Binding-site contacts:
Ligand atom C10 contacts residue PRO104 of chain 1.A at 3.8 Å (hydrophobic).
Ligand atom C6A contacts residue PRO104 of chain 1.A at 3.8 Å (hydrophobic).
Ligand atom O3 contacts residue ASN81 of chain 1.A at 2.8 Å (h-bond).
Ligand atom C11 contacts residue NI1 of chain 1.B at 3.0 Å.
Ligand atom C4' contacts residue ASN81 of chain 1.A at 3.0 Å.
Ligand atom O2' contacts residue GLN115 of chain 1.A at 3.3 Å (h-bond).
Ligand atom O3 contacts residue GLN115 of chain 1.A at 3.0 Å (h-bond).
Ligand atom O2' contacts residue SER66 of chain 1.A at 3.4 Å.
Ligand atom O10 contacts residue THR102 of chain 1.A at 3.8 Å.
Ligand atom O6 contacts residue VAL112 of chain 1.A at 3.2 Å.
Ligand atom O2' contacts residue HIS63 of chain 1.A at 3.2 Å (h-bond).
Ligand atom C5 contacts residue GLN115 of chain 1.A at 3.8 Å.
Ligand atom C5B contacts residue NI1 of chain 1.B at 3.3 Å.
Ligand atom C9 contacts residue MET176 of chain 2.A at 3.8 Å (hydrophobic).
Ligand atom C4A contacts residue SER137 of chain 1.A at 3.6 Å.
Ligand atom O10 contacts residue ARG103 of chain 1.A at 3.4 Å.
Ligand atom O6 contacts residue PRO104 of chain 1.A at 3.8 Å.
Ligand atom C4D contacts residue SER137 of chain 1.A at 3.8 Å.
Ligand atom C3 contacts residue HIS63 of chain 1.A at 3.8 Å.
Ligand atom O11 contacts residue NI1 of chain 1.B at 2.0 Å (h-bond).
Ligand atom C4 contacts residue ASN81 of chain 1.A at 3.7 Å.
Ligand atom C6B contacts residue PRO104 of chain 1.A at 3.8 Å (hydrophobic).
Ligand atom CL7 contacts residue LEU169 of chain 2.A at 3.8 Å.
Ligand atom O4B contacts residue PHE85 of chain 1.A at 3.3 Å.
Ligand atom C4D contacts residue ASN81 of chain 1.A at 3.2 Å.
Ligand atom C6' contacts residue ILE133 of chain 1.A at 3.4 Å (hydrophobic).
Ligand atom O12 contacts residue HIS99 of chain 1.A at 2.8 Å (h-bond).
Ligand atom O12 contacts residue NI1 of chain 1.B at 2.0 Å (h-bond).
Ligand atom C9 contacts residue ARG103 of chain 1.A at 3.6 Å.
Ligand atom O1 contacts residue VAL112 of chain 1.A at 3.7 Å.
Ligand atom N4 contacts residue ASN81 of chain 1.A at 2.6 Å (h-bond).
Ligand atom C2' contacts residue HIS63 of chain 1.A at 3.8 Å.
Ligand atom C12 contacts residue NI1 of chain 1.B at 2.9 Å.
Ligand atom O3 contacts residue HIS63 of chain 1.A at 2.8 Å (h-bond).
Ligand atom C4 contacts residue GLN115 of chain 1.A at 3.6 Å.
Ligand atom C3 contacts residue GLN115 of chain 1.A at 3.5 Å.
Ligand atom CL7 contacts residue LEU130 of chain 1.A at 3.9 Å.
Ligand atom C4D contacts residue PHE85 of chain 1.A at 3.5 Å (hydrophobic).
Ligand atom C4' contacts residue SER137 of chain 1.A at 3.1 Å.
Ligand atom C2' contacts residue GLN115 of chain 1.A at 3.9 Å.

Sequence of chain 2.A:
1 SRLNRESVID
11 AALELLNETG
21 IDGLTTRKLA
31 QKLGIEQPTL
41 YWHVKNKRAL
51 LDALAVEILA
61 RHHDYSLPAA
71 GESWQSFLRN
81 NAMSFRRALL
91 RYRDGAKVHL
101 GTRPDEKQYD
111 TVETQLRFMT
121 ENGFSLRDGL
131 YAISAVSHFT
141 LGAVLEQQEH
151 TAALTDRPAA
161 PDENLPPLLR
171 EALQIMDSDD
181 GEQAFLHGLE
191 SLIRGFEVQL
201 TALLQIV

Sequence of chain 1.A:
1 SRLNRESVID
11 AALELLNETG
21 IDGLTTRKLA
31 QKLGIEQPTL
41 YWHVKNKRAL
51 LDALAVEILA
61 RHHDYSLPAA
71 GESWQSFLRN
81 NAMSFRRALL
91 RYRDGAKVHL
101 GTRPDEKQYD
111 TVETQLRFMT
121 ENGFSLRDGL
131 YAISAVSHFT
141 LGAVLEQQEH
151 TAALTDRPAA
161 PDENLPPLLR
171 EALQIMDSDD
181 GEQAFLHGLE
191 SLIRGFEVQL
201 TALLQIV

This protein binds this small molecule.
Small molecule (SMILES): CN(C)[C@@H]1C(O)=C(C(N)=O)C(=O)[C@@]2(O)C(O)=C3C(=O)c4c(O)ccc(Cl)c4[C@@](C)(O)[C@H]3C[C@@H]12